Sequence of chain 3.B:
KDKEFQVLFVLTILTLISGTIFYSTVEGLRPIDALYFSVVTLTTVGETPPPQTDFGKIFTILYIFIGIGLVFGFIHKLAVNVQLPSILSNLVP

The small molecule below binds the protein below.
Small molecule (SMILES): NCC(=O)O

Binding-site contacts:
Ligand atom N contacts residue PRO52 of chain 3.B at 3.7 Å.
Ligand atom CA contacts residue PRO51 of chain 3.B at 3.5 Å (hydrophobic).
Ligand atom N contacts residue LEU31 of chain 3.B at 4.4 Å.
Ligand atom N contacts residue PRO53 of chain 3.B at 3.7 Å.
Ligand atom N contacts residue PRO51 of chain 3.B at 3.7 Å.
Ligand atom N contacts residue GLU29 of chain 3.B at 4.0 Å.
Ligand atom N contacts residue PHE39 of chain 3.B at 3.7 Å.
Ligand atom C contacts residue PRO52 of chain 3.B at 3.7 Å (hydrophobic).
Ligand atom CA contacts residue PRO52 of chain 3.B at 3.8 Å (hydrophobic).
Ligand atom C contacts residue PRO51 of chain 3.B at 4.2 Å (hydrophobic).
Ligand atom CA contacts residue PHE39 of chain 3.B at 4.4 Å (hydrophobic).
Ligand atom O contacts residue PRO51 of chain 3.B at 4.3 Å.
Ligand atom O contacts residue PRO53 of chain 3.B at 4.2 Å.
Ligand atom O contacts residue GLN54 of chain 3.B at 4.1 Å.
Ligand atom O contacts residue PRO52 of chain 3.B at 2.8 Å (h-bond).
Ligand atom O contacts residue GLU29 of chain 3.B at 4.3 Å.